Binding-site contacts:
Ligand atom O15 contacts residue SER205 of chain 1.A at 2.7 Å (h-bond).
Ligand atom C18 contacts residue J6N1 of chain 1.D at 3.8 Å.
Ligand atom C22 contacts residue GLY159 of chain 1.A at 3.8 Å.
Ligand atom C23 contacts residue GLY206 of chain 1.A at 3.7 Å.
Ligand atom CL contacts residue ALA253 of chain 1.A at 3.7 Å.
Ligand atom N2 contacts residue TYR222 of chain 1.A at 3.6 Å.
Ligand atom N3 contacts residue SER252 of chain 1.A at 3.5 Å (h-bond).
Ligand atom C13 contacts residue SER205 of chain 1.A at 3.2 Å.
Ligand atom C10 contacts residue J6N1 of chain 1.D at 3.4 Å.
Ligand atom C20 contacts residue ALA253 of chain 1.A at 3.6 Å (hydrophobic).
Ligand atom N4 contacts residue TYR222 of chain 1.A at 3.4 Å.
Ligand atom C20 contacts residue ARG112 of chain 1.A at 3.8 Å.
Ligand atom C14 contacts residue ARG180 of chain 1.A at 3.5 Å.
Ligand atom O15 contacts residue ARG180 of chain 1.A at 2.8 Å (salt-bridge).
Ligand atom N3 contacts residue TYR222 of chain 1.A at 3.4 Å.
Ligand atom C14 contacts residue SER205 of chain 1.A at 3.3 Å.
Ligand atom C1 contacts residue TYR222 of chain 1.A at 3.8 Å (hydrophobic).
Ligand atom C17 contacts residue ARG112 of chain 1.A at 3.8 Å.
Ligand atom C22 contacts residue GLY206 of chain 1.A at 3.7 Å.
Ligand atom O16 contacts residue ARG180 of chain 1.A at 2.9 Å (salt-bridge).
Ligand atom C8 contacts residue J6N1 of chain 1.D at 3.8 Å.
Ligand atom N4 contacts residue SER252 of chain 1.A at 2.7 Å (h-bond).
Ligand atom C10 contacts residue TYR222 of chain 1.A at 3.6 Å (hydrophobic).
Ligand atom N2 contacts residue GLN227 of chain 1.A at 3.8 Å.
Ligand atom C23 contacts residue GLY159 of chain 1.A at 3.8 Å.
Ligand atom C5 contacts residue J6N1 of chain 1.D at 3.7 Å.
Ligand atom O15 contacts residue TYR222 of chain 1.A at 3.7 Å.
Ligand atom C9 contacts residue J6N1 of chain 1.D at 3.4 Å.
Ligand atom N3 contacts residue TYR269 of chain 1.A at 3.6 Å.
Ligand atom C5 contacts residue SER252 of chain 1.A at 3.7 Å.
Ligand atom N3 contacts residue GLN227 of chain 1.A at 3.0 Å (h-bond).
Ligand atom C6 contacts residue TYR222 of chain 1.A at 3.7 Å (hydrophobic).
Ligand atom C19 contacts residue ARG112 of chain 1.A at 3.6 Å.
Ligand atom C5 contacts residue TYR222 of chain 1.A at 3.4 Å (hydrophobic).
Ligand atom C19 contacts residue ALA253 of chain 1.A at 3.7 Å (hydrophobic).
Ligand atom N2 contacts residue J6N1 of chain 1.D at 3.7 Å.
Ligand atom C9 contacts residue TYR222 of chain 1.A at 3.7 Å (hydrophobic).
Ligand atom O15 contacts residue PHE175 of chain 1.A at 3.6 Å.
Ligand atom C18 contacts residue ARG112 of chain 1.A at 3.3 Å.
Ligand atom CL contacts residue GLY300 of chain 1.A at 3.7 Å.

Sequence of chain 1.A:
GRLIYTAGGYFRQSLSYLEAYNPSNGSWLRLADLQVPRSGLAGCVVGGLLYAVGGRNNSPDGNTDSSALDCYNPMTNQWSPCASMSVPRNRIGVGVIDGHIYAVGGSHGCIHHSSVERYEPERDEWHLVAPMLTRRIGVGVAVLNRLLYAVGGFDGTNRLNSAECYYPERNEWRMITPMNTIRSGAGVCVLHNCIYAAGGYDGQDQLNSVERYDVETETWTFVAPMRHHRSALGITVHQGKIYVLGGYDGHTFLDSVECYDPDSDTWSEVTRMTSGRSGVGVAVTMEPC

The small molecule below binds the protein below.
Small molecule (SMILES): Cn1nnc2cc([C@H](CC(=O)O)c3ccc(Cl)cc3)ccc21